This protein binds this small molecule.
Small molecule (SMILES): CC(=O)N[C@H]1[C@H](O[C@H]2[C@H](O)[C@@H](NC(C)=O)CO[C@@H]2CO)O[C@H](CO)[C@@H](O[C@@H]2O[C@H](CO)[C@@H](O)[C@H](O)[C@@H]2O)[C@@H]1O

Binding-site contacts:
Ligand atom C8 contacts residue GLU115 of chain 2.B at 4.5 Å.
Ligand atom C4 contacts residue LYS159 of chain 2.B at 4.5 Å.
Ligand atom C3 contacts residue ASN103 of chain 2.B at 3.8 Å.
Ligand atom O7 contacts residue LYS117 of chain 2.B at 4.5 Å.
Ligand atom C7 contacts residue ASN103 of chain 2.B at 3.9 Å.
Ligand atom O5 contacts residue ASN103 of chain 2.B at 2.5 Å (h-bond).
Ligand atom C5 contacts residue ASN103 of chain 2.B at 3.7 Å.
Ligand atom C7 contacts residue ASP110 of chain 2.B at 4.2 Å.
Ligand atom C2 contacts residue ASN103 of chain 2.B at 2.6 Å.
Ligand atom C4 contacts residue ASN103 of chain 2.B at 4.3 Å.
Ligand atom C8 contacts residue GLY114 of chain 2.B at 3.6 Å.
Ligand atom C8 contacts residue ARG140 of chain 2.B at 3.2 Å.
Ligand atom C1 contacts residue ASN103 of chain 2.B at 1.5 Å.
Ligand atom N2 contacts residue ASP110 of chain 2.B at 4.3 Å.
Ligand atom O7 contacts residue ASN103 of chain 2.B at 4.1 Å.
Ligand atom O7 contacts residue ARG140 of chain 2.B at 3.0 Å (salt-bridge).
Ligand atom C6 contacts residue LYS159 of chain 2.B at 3.5 Å.
Ligand atom C5 contacts residue LYS159 of chain 2.B at 4.5 Å.
Ligand atom N2 contacts residue ASN103 of chain 2.B at 2.9 Å (h-bond).
Ligand atom O6 contacts residue ASP111 of chain 2.B at 4.0 Å.
Ligand atom C8 contacts residue ASP110 of chain 2.B at 3.0 Å.
Ligand atom O6 contacts residue LYS159 of chain 2.B at 3.5 Å (salt-bridge).
Ligand atom C6 contacts residue ASP111 of chain 2.B at 4.3 Å.
Ligand atom C7 contacts residue ARG140 of chain 2.B at 3.4 Å.

Sequence of chain 2.B:
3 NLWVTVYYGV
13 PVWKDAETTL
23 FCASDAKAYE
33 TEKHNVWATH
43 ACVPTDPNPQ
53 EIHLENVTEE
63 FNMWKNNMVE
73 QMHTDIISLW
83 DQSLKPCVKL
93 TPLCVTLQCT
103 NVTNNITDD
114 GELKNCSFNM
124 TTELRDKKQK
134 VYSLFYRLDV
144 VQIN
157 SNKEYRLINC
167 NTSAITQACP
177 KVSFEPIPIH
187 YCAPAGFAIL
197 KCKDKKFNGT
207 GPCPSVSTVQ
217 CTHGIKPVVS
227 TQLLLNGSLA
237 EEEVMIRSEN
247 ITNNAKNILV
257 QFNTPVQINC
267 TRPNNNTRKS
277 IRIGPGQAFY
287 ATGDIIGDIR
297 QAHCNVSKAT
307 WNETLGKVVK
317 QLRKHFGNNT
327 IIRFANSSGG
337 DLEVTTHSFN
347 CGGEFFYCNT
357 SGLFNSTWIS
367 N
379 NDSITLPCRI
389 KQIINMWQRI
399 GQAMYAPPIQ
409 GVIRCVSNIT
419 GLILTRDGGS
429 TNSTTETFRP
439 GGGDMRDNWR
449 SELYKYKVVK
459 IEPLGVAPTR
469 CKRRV